Sequence of chain 1.I:
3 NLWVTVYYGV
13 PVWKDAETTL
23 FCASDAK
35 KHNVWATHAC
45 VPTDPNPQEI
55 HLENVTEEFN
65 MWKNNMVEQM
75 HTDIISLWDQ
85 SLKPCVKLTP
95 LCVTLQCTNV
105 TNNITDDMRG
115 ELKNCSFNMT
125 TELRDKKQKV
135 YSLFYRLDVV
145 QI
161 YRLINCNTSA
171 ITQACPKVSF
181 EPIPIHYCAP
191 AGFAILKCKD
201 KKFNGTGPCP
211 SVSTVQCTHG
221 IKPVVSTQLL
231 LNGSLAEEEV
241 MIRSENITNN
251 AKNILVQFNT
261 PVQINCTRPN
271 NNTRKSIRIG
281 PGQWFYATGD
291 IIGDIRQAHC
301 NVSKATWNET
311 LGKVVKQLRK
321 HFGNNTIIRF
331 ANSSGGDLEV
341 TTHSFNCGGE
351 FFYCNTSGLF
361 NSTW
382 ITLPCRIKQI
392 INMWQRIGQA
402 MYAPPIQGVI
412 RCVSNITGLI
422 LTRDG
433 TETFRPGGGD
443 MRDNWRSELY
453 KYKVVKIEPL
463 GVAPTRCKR

Binding-site contacts:
Ligand atom C4 contacts residue ASN204 of chain 1.I at 4.2 Å.
Ligand atom C2 contacts residue ASN204 of chain 1.I at 2.5 Å.
Ligand atom C7 contacts residue ASN204 of chain 1.I at 3.2 Å.
Ligand atom C5 contacts residue ASN204 of chain 1.I at 3.7 Å.
Ligand atom O5 contacts residue ASN204 of chain 1.I at 2.4 Å (h-bond).
Ligand atom O3 contacts residue THR206 of chain 1.I at 3.9 Å.
Ligand atom N2 contacts residue THR206 of chain 1.I at 2.8 Å (h-bond).
Ligand atom N2 contacts residue ASN204 of chain 1.I at 2.9 Å (h-bond).
Ligand atom C3 contacts residue THR206 of chain 1.I at 3.9 Å.
Ligand atom C8 contacts residue SER244 of chain 1.I at 3.9 Å.
Ligand atom C2 contacts residue THR206 of chain 1.I at 3.9 Å.
Ligand atom C8 contacts residue GLY205 of chain 1.I at 4.4 Å.
Ligand atom O7 contacts residue ASN204 of chain 1.I at 3.2 Å (h-bond).
Ligand atom C8 contacts residue ASN204 of chain 1.I at 3.2 Å.
Ligand atom C3 contacts residue ASN204 of chain 1.I at 3.8 Å.
Ligand atom C8 contacts residue TRP66 of chain 1.I at 3.8 Å (hydrophobic).
Ligand atom C8 contacts residue THR206 of chain 1.I at 3.2 Å.
Ligand atom C7 contacts residue THR206 of chain 1.I at 3.5 Å.
Ligand atom C1 contacts residue THR206 of chain 1.I at 4.4 Å.
Ligand atom C1 contacts residue ASN204 of chain 1.I at 1.5 Å.

A protein and the small-molecule ligand that binds it are described below.
Small molecule (SMILES): CC(=O)N[C@H]1[C@H](O[C@H]2[C@H](O)[C@@H](NC(C)=O)CO[C@@H]2CO)O[C@H](CO)[C@@H](O)[C@@H]1O